A protein and the small-molecule ligand that binds it are described below.
Small molecule (SMILES): CC[C@H](C[C@H](O)[C@@H](N)CN1CC(=O)N(c2ccccc2Cl)CC1(C)C)C(=O)NC1[C@@H]2CC3C[C@H]1CC(O)(C3)C2

Sequence of chain 2.B:
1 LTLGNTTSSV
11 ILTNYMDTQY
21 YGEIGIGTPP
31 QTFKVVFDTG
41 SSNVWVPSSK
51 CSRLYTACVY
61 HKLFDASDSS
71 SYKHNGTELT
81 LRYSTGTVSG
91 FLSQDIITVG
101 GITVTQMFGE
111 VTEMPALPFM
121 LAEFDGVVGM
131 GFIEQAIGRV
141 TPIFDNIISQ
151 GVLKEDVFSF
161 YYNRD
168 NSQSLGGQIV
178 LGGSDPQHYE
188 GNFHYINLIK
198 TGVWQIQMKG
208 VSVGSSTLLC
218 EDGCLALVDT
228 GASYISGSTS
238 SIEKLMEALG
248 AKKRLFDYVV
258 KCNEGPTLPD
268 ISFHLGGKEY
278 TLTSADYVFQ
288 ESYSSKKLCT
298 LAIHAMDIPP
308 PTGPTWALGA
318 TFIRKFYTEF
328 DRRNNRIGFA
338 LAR

Binding-site contacts:
Ligand atom C21 contacts residue PHE124 of chain 2.B at 3.9 Å (hydrophobic).
Ligand atom C30 contacts residue PHE124 of chain 2.B at 3.7 Å (hydrophobic).
Ligand atom C21 contacts residue GLY228 of chain 2.B at 3.6 Å.
Ligand atom C39 contacts residue ILE305 of chain 2.B at 3.8 Å (hydrophobic).
Ligand atom C24 contacts residue VAL127 of chain 2.B at 3.8 Å (hydrophobic).
Ligand atom C39 contacts residue LEU224 of chain 2.B at 3.8 Å (hydrophobic).
Ligand atom N12 contacts residue GLY40 of chain 2.B at 3.1 Å (h-bond).
Ligand atom C5 contacts residue ARG82 of chain 2.B at 3.3 Å.
Ligand atom O36 contacts residue SER84 of chain 2.B at 3.1 Å (h-bond).
Ligand atom C22 contacts residue GLY228 of chain 2.B at 3.8 Å.
Ligand atom CL contacts residue PHE119 of chain 2.B at 3.5 Å.
Ligand atom C23 contacts residue ASP38 of chain 2.B at 3.6 Å.
Ligand atom O36 contacts residue TYR83 of chain 2.B at 3.4 Å.
Ligand atom C23 contacts residue GLY228 of chain 2.B at 3.7 Å.
Ligand atom C8 contacts residue GLN135 of chain 2.B at 3.6 Å.
Ligand atom C35 contacts residue GLY40 of chain 2.B at 3.8 Å.
Ligand atom C7 contacts residue GLN135 of chain 2.B at 3.7 Å.
Ligand atom C9 contacts residue GLN135 of chain 2.B at 3.8 Å.
Ligand atom O38 contacts residue SER41 of chain 2.B at 3.5 Å (h-bond).
Ligand atom O11 contacts residue ILE137 of chain 2.B at 3.6 Å.
Ligand atom C33 contacts residue ASP226 of chain 2.B at 3.8 Å.
Ligand atom N16 contacts residue GLY228 of chain 2.B at 3.1 Å (h-bond).
Ligand atom O38 contacts residue ASP38 of chain 2.B at 2.6 Å (salt-bridge).
Ligand atom N16 contacts residue ASP38 of chain 2.B at 2.8 Å (salt-bridge).
Ligand atom N16 contacts residue ASP226 of chain 2.B at 3.0 Å (salt-bridge).
Ligand atom N17 contacts residue GLY228 of chain 2.B at 3.4 Å (h-bond).
Ligand atom O31 contacts residue THR85 of chain 2.B at 2.9 Å (h-bond).
Ligand atom O38 contacts residue GLY40 of chain 2.B at 3.1 Å.
Ligand atom C13 contacts residue ASP38 of chain 2.B at 3.6 Å.
Ligand atom CL contacts residue PRO118 of chain 2.B at 3.6 Å.
Ligand atom C28 contacts residue GLN19 of chain 2.B at 3.7 Å.
Ligand atom CL contacts residue PHE124 of chain 2.B at 3.7 Å.
Ligand atom O31 contacts residue PRO118 of chain 2.B at 3.8 Å.
Ligand atom C9 contacts residue GLY40 of chain 2.B at 3.7 Å.
Ligand atom C18 contacts residue THR85 of chain 2.B at 3.2 Å.
Ligand atom C34 contacts residue GLY40 of chain 2.B at 3.4 Å.
Ligand atom C14 contacts residue ASP38 of chain 2.B at 3.7 Å.
Ligand atom C15 contacts residue ASP38 of chain 2.B at 3.5 Å.
Ligand atom C19 contacts residue THR85 of chain 2.B at 3.5 Å.
Ligand atom C37 contacts residue LEU224 of chain 2.B at 3.5 Å (hydrophobic).